Binding-site contacts:
Ligand atom C44 contacts residue TYR55 of chain 1.H at 3.7 Å (hydrophobic).
Ligand atom C17 contacts residue GLU99 of chain 1.G at 3.8 Å.
Ligand atom C13 contacts residue TYR35 of chain 1.G at 3.3 Å (hydrophobic).
Ligand atom C21 contacts residue GLU99 of chain 1.G at 3.5 Å.
Ligand atom O04 contacts residue GLN89 of chain 1.H at 2.6 Å (h-bond).
Ligand atom C01 contacts residue GLN89 of chain 1.H at 3.5 Å.
Ligand atom C08 contacts residue ILE98 of chain 1.G at 3.4 Å (hydrophobic).
Ligand atom C16 contacts residue TYR91 of chain 1.H at 3.6 Å (hydrophobic).
Ligand atom C19 contacts residue GLU99 of chain 1.G at 3.5 Å.
Ligand atom C43 contacts residue TYR91 of chain 1.H at 3.7 Å (hydrophobic).
Ligand atom C17 contacts residue TYR91 of chain 1.H at 3.8 Å (hydrophobic).
Ligand atom C03 contacts residue TYR36 of chain 1.H at 3.3 Å (hydrophobic).
Ligand atom N05 contacts residue TYR36 of chain 1.H at 3.4 Å (h-bond).
Ligand atom C44 contacts residue TYR36 of chain 1.H at 3.8 Å (hydrophobic).
Ligand atom C01 contacts residue PHE98 of chain 1.H at 3.5 Å (hydrophobic).
Ligand atom C06 contacts residue TYR36 of chain 1.H at 3.7 Å (hydrophobic).
Ligand atom C02 contacts residue GLN89 of chain 1.H at 3.9 Å.
Ligand atom N18 contacts residue GLU99 of chain 1.G at 2.7 Å (salt-bridge).
Ligand atom C09 contacts residue ILE98 of chain 1.G at 3.3 Å (hydrophobic).
Ligand atom O04 contacts residue TYR36 of chain 1.H at 3.8 Å.
Ligand atom N26 contacts residue TYR101 of chain 1.G at 3.3 Å.
Ligand atom C19 contacts residue TYR49 of chain 1.H at 3.6 Å (hydrophobic).
Ligand atom O20 contacts residue TYR49 of chain 1.H at 3.2 Å.
Ligand atom C03 contacts residue GLN89 of chain 1.H at 3.5 Å.
Ligand atom C02 contacts residue TYR36 of chain 1.H at 3.6 Å (hydrophobic).
Ligand atom C07 contacts residue TYR35 of chain 1.G at 3.5 Å (hydrophobic).
Ligand atom C14 contacts residue TYR35 of chain 1.G at 3.5 Å (hydrophobic).
Ligand atom C08 contacts residue GLU99 of chain 1.G at 3.7 Å.
Ligand atom C11 contacts residue TYR36 of chain 1.H at 3.1 Å (hydrophobic).
Ligand atom C16 contacts residue GLU99 of chain 1.G at 3.9 Å.
Ligand atom O04 contacts residue LEU96 of chain 1.H at 3.6 Å.
Ligand atom C01 contacts residue TRP47 of chain 1.G at 3.8 Å (hydrophobic).
Ligand atom C01 contacts residue VAL37 of chain 1.G at 3.8 Å (hydrophobic).
Ligand atom C24 contacts residue TYR101 of chain 1.G at 3.6 Å (hydrophobic).
Ligand atom C23 contacts residue TYR49 of chain 1.H at 3.8 Å (hydrophobic).
Ligand atom C44 contacts residue GLU99 of chain 1.G at 3.4 Å.
Ligand atom C08 contacts residue ALA97 of chain 1.G at 4.0 Å (hydrophobic).
Ligand atom O25 contacts residue TYR101 of chain 1.G at 3.5 Å.
Ligand atom C43 contacts residue GLU99 of chain 1.G at 3.4 Å.
Ligand atom N15 contacts residue GLU99 of chain 1.G at 3.2 Å (salt-bridge).

Sequence of chain 1.H:
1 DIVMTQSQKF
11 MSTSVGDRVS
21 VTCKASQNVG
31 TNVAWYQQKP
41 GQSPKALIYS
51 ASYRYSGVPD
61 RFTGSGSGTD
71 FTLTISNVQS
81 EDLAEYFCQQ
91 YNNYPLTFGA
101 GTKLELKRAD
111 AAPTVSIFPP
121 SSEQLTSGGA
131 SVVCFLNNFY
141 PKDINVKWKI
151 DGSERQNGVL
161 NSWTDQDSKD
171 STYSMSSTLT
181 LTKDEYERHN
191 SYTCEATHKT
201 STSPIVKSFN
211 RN

Sequence of chain 1.G:
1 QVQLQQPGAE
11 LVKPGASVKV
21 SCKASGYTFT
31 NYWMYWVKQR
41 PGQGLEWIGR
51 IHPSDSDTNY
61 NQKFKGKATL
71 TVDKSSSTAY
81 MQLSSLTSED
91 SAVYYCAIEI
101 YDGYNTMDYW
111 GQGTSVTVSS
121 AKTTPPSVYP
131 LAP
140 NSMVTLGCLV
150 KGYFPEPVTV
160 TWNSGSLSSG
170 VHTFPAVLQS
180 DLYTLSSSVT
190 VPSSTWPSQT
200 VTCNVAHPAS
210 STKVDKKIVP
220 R

A small-molecule ligand and the protein it binds are described below.
Small molecule (SMILES): CCC(=O)N(c1ccccc1)C1CCN(CCNC(=O)CCCC(=O)NCC(=O)NCC(=O)NCC(=O)NCC(=O)O)CC1